Sequence of chain 1.E:
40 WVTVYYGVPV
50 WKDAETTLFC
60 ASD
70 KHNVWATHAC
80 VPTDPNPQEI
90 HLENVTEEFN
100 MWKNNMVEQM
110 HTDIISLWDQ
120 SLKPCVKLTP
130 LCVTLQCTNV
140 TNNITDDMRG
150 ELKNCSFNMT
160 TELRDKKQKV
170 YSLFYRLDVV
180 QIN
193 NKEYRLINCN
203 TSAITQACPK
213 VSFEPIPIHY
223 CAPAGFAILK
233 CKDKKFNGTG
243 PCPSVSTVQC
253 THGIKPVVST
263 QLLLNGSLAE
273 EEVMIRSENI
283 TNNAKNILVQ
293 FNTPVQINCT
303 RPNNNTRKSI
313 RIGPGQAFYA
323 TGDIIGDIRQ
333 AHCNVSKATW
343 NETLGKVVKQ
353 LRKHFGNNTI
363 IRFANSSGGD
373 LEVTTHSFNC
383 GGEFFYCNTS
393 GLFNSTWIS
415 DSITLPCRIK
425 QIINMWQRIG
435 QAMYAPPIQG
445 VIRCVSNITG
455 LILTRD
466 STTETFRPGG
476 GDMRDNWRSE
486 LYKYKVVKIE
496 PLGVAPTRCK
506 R

Binding-site contacts:
Ligand atom C1 contacts residue ASN390 of chain 1.E at 1.5 Å.
Ligand atom C7 contacts residue ASN390 of chain 1.E at 3.6 Å.
Ligand atom C8 contacts residue THR377 of chain 1.E at 4.2 Å.
Ligand atom C1 contacts residue SER392 of chain 1.E at 3.5 Å.
Ligand atom O4 contacts residue NAG1 of chain 1.KA at 4.3 Å.
Ligand atom C8 contacts residue NAG1 of chain 1.KA at 4.1 Å.
Ligand atom O5 contacts residue ASN390 of chain 1.E at 2.5 Å (h-bond).
Ligand atom C3 contacts residue NAG1 of chain 1.KA at 4.0 Å.
Ligand atom C4 contacts residue ASN390 of chain 1.E at 4.3 Å.
Ligand atom O7 contacts residue ASN390 of chain 1.E at 4.0 Å.
Ligand atom N2 contacts residue NAG1 of chain 1.KA at 4.1 Å.
Ligand atom O3 contacts residue NAG1 of chain 1.KA at 3.2 Å (h-bond).
Ligand atom N2 contacts residue ASN390 of chain 1.E at 2.9 Å (h-bond).
Ligand atom C5 contacts residue ASN390 of chain 1.E at 3.8 Å.
Ligand atom C3 contacts residue ASN390 of chain 1.E at 3.9 Å.
Ligand atom C5 contacts residue SER392 of chain 1.E at 4.3 Å.
Ligand atom O5 contacts residue SER392 of chain 1.E at 3.9 Å.
Ligand atom C8 contacts residue ASN390 of chain 1.E at 4.5 Å.
Ligand atom C2 contacts residue ASN390 of chain 1.E at 2.5 Å.

The protein below binds the small molecule below.
Small molecule (SMILES): CC(=O)N[C@@H]1[C@@H](O)[C@H](O)[C@@H](CO)O[C@H]1O